This small molecule binds to this protein.
Small molecule (SMILES): N[C@@H]1CCCN(c2ncnc3[nH]ccc23)C1

Binding-site contacts:
Ligand atom C9 contacts residue LYS188 of chain 1.B at 3.7 Å.
Ligand atom C9 contacts residue PHE224 of chain 1.B at 3.9 Å (hydrophobic).
Ligand atom N1 contacts residue GLY164 of chain 1.B at 3.5 Å.
Ligand atom C2 contacts residue GLU187 of chain 1.B at 4.0 Å.
Ligand atom N7 contacts residue LYS188 of chain 1.B at 3.9 Å.
Ligand atom C14 contacts residue GLU187 of chain 1.B at 3.4 Å.
Ligand atom C5 contacts residue PHE224 of chain 1.B at 3.5 Å (hydrophobic).
Ligand atom C6 contacts residue PHE224 of chain 1.B at 3.5 Å (hydrophobic).
Ligand atom N7 contacts residue LEU225 of chain 1.B at 4.2 Å.
Ligand atom C4 contacts residue GLY164 of chain 1.B at 4.2 Å.
Ligand atom C2 contacts residue PHE224 of chain 1.B at 3.4 Å (hydrophobic).
Ligand atom N16 contacts residue ALA189 of chain 1.B at 4.1 Å.
Ligand atom C2 contacts residue GLY222 of chain 1.B at 3.5 Å.
Ligand atom N7 contacts residue ASP223 of chain 1.B at 2.8 Å (salt-bridge).
Ligand atom N3 contacts residue GLY222 of chain 1.B at 3.6 Å (h-bond).
Ligand atom C11 contacts residue PHE246 of chain 1.B at 3.6 Å (hydrophobic).
Ligand atom N7 contacts residue PHE224 of chain 1.B at 3.9 Å.
Ligand atom N3 contacts residue PHE224 of chain 1.B at 3.0 Å (h-bond).
Ligand atom N16 contacts residue GLU187 of chain 1.B at 2.8 Å (salt-bridge).
Ligand atom N10 contacts residue GLY164 of chain 1.B at 4.1 Å.
Ligand atom C8 contacts residue ASP223 of chain 1.B at 3.7 Å.
Ligand atom N3 contacts residue ASP223 of chain 1.B at 3.4 Å.
Ligand atom C5 contacts residue LYS188 of chain 1.B at 4.0 Å.
Ligand atom C8 contacts residue LEU225 of chain 1.B at 4.0 Å (hydrophobic).
Ligand atom C8 contacts residue LYS188 of chain 1.B at 3.7 Å.
Ligand atom C4 contacts residue LYS188 of chain 1.B at 4.0 Å.
Ligand atom C8 contacts residue PHE224 of chain 1.B at 4.1 Å (hydrophobic).
Ligand atom C15 contacts residue GLY164 of chain 1.B at 3.8 Å.
Ligand atom N10 contacts residue PHE224 of chain 1.B at 4.2 Å.
Ligand atom N1 contacts residue PHE224 of chain 1.B at 3.6 Å.
Ligand atom C6 contacts residue LYS188 of chain 1.B at 3.8 Å.
Ligand atom C2 contacts residue VAL186 of chain 1.B at 4.0 Å (hydrophobic).
Ligand atom C2 contacts residue LYS188 of chain 1.B at 3.4 Å.
Ligand atom N3 contacts residue LYS188 of chain 1.B at 3.6 Å.
Ligand atom N1 contacts residue LYS188 of chain 1.B at 3.5 Å (salt-bridge).
Ligand atom C15 contacts residue GLU187 of chain 1.B at 3.5 Å.
Ligand atom C4 contacts residue PHE224 of chain 1.B at 3.5 Å (hydrophobic).
Ligand atom C6 contacts residue ASP223 of chain 1.B at 3.7 Å.
Ligand atom N1 contacts residue VAL186 of chain 1.B at 4.2 Å.
Ligand atom N1 contacts residue GLU187 of chain 1.B at 4.3 Å.

Sequence of chain 1.B:
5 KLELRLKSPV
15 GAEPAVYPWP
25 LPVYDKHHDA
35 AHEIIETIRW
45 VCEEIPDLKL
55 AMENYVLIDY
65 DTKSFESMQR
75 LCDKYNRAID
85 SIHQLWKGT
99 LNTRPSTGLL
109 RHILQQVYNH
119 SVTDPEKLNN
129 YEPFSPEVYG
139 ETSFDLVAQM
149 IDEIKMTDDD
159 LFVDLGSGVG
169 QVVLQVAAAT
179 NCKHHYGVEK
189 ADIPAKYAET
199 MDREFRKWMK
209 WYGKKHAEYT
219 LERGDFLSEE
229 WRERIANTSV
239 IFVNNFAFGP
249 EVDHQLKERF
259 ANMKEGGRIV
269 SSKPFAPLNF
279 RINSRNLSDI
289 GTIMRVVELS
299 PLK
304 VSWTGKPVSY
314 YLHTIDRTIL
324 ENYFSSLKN